Binding-site contacts:
Ligand atom C17 contacts residue ASP226 of chain 2.A at 3.5 Å.
Ligand atom N10 contacts residue ASP38 of chain 2.A at 2.8 Å (salt-bridge).
Ligand atom C25 contacts residue VAL36 of chain 2.A at 3.7 Å (hydrophobic).
Ligand atom O37 contacts residue SER84 of chain 2.A at 3.2 Å (h-bond).
Ligand atom C22 contacts residue GLY228 of chain 2.A at 3.7 Å.
Ligand atom C18 contacts residue ASP226 of chain 2.A at 3.7 Å.
Ligand atom O23 contacts residue THR18 of chain 2.A at 3.5 Å (h-bond).
Ligand atom C1 contacts residue THR85 of chain 2.A at 3.4 Å.
Ligand atom O19 contacts residue GLN19 of chain 2.A at 3.6 Å.
Ligand atom C18 contacts residue ASP38 of chain 2.A at 3.2 Å.
Ligand atom N10 contacts residue GLY40 of chain 2.A at 3.7 Å.
Ligand atom O23 contacts residue GLN19 of chain 2.A at 3.5 Å.
Ligand atom O23 contacts residue TYR20 of chain 2.A at 3.1 Å (h-bond).
Ligand atom C31 contacts residue THR227 of chain 2.A at 3.5 Å.
Ligand atom C22 contacts residue VAL36 of chain 2.A at 3.7 Å (hydrophobic).
Ligand atom C31 contacts residue ALA229 of chain 2.A at 3.4 Å (hydrophobic).
Ligand atom C25 contacts residue GLY228 of chain 2.A at 3.3 Å.
Ligand atom C18 contacts residue GLY40 of chain 2.A at 3.5 Å.
Ligand atom O36 contacts residue SER84 of chain 2.A at 3.4 Å (h-bond).
Ligand atom C31 contacts residue THR18 of chain 2.A at 3.4 Å.
Ligand atom C33 contacts residue GLY40 of chain 2.A at 3.6 Å.
Ligand atom C11 contacts residue ILE305 of chain 2.A at 3.6 Å (hydrophobic).
Ligand atom C28 contacts residue ILE305 of chain 2.A at 3.7 Å (hydrophobic).
Ligand atom C16 contacts residue PRO118 of chain 2.A at 3.7 Å (hydrophobic).
Ligand atom C17 contacts residue ASP38 of chain 2.A at 3.3 Å.
Ligand atom O36 contacts residue THR85 of chain 2.A at 3.3 Å (h-bond).
Ligand atom C24 contacts residue SER230 of chain 2.A at 3.3 Å.
Ligand atom O21 contacts residue PHE124 of chain 2.A at 3.6 Å.
Ligand atom C8 contacts residue GLY228 of chain 2.A at 3.7 Å.
Ligand atom C3 contacts residue TYR83 of chain 2.A at 3.7 Å (hydrophobic).
Ligand atom C33 contacts residue LEU224 of chain 2.A at 3.7 Å (hydrophobic).
Ligand atom N10 contacts residue ASP226 of chain 2.A at 2.8 Å (salt-bridge).
Ligand atom C17 contacts residue GLY228 of chain 2.A at 3.4 Å.
Ligand atom O37 contacts residue TYR83 of chain 2.A at 3.4 Å.
Ligand atom O21 contacts residue GLN19 of chain 2.A at 3.7 Å.
Ligand atom C24 contacts residue THR18 of chain 2.A at 3.3 Å.
Ligand atom C30 contacts residue PRO118 of chain 2.A at 3.7 Å (hydrophobic).
Ligand atom C13 contacts residue PHE124 of chain 2.A at 3.6 Å (hydrophobic).
Ligand atom C27 contacts residue VAL127 of chain 2.A at 3.6 Å (hydrophobic).
Ligand atom O12 contacts residue THR85 of chain 2.A at 2.7 Å (h-bond).

Sequence of chain 2.A:
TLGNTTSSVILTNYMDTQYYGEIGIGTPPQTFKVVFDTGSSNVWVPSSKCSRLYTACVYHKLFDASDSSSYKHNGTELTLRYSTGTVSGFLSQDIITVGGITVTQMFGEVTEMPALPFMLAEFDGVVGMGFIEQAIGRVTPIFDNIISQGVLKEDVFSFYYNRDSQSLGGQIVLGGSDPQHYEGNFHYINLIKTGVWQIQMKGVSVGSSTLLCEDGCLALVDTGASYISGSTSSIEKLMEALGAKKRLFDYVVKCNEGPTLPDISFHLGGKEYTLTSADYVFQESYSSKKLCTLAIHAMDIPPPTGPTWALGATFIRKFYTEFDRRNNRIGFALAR

A protein and the small-molecule ligand that binds it are described below.
Small molecule (SMILES): COCCCOc1cc(C(=O)N(C[C@@H]2CNC[C@H]2NS(=O)(=O)Cc2ccccc2)C(C)C)ccc1OC